Sequence of chain 1.C:
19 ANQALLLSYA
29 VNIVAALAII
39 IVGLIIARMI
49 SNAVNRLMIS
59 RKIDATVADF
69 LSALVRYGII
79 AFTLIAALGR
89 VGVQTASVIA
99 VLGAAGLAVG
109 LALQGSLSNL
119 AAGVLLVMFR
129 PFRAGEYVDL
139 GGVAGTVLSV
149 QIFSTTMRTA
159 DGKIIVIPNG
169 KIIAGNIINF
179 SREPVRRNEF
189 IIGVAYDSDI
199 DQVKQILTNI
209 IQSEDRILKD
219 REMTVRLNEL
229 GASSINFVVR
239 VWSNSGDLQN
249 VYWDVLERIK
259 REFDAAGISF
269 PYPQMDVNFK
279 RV

Sequence of chain 1.D:
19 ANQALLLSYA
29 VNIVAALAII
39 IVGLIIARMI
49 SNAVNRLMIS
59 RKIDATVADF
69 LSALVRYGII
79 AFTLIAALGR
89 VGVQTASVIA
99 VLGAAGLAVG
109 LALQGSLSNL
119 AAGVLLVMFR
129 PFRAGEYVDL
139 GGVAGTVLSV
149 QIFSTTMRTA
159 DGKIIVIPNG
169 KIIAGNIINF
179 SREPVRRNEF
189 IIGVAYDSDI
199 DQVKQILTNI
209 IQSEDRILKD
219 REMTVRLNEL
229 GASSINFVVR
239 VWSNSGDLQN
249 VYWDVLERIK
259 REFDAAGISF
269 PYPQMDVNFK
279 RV

A small-molecule ligand and the protein it binds are described below.
Small molecule (SMILES): CCCCCCCCCCC(CCCCCCCCCC)(CO[C@@H]1O[C@H](CO)[C@@H](O[C@H]2O[C@H](CO)[C@@H](O)[C@H](O)[C@H]2O)[C@H](O)[C@H]1O)CO[C@@H]1O[C@H](CO)[C@@H](O[C@H]2O[C@H](CO)[C@@H](O)[C@H](O)[C@H]2O)[C@H](O)[C@H]1O

Binding-site contacts:
Ligand atom CCQ contacts residue ASN30 of chain 1.D at 4.5 Å.
Ligand atom CBB contacts residue ILE31 of chain 1.D at 4.3 Å (hydrophobic).
Ligand atom CCM contacts residue GLY90 of chain 1.D at 4.4 Å.
Ligand atom CAB contacts residue ILE44 of chain 1.C at 4.0 Å (hydrophobic).
Ligand atom CBA contacts residue PHE80 of chain 1.C at 4.2 Å (hydrophobic).
Ligand atom CCH contacts residue SER26 of chain 1.D at 4.2 Å.
Ligand atom CBJ contacts residue TYR27 of chain 1.D at 3.8 Å (hydrophobic).
Ligand atom CBA contacts residue THR81 of chain 1.C at 4.1 Å.
Ligand atom OAP contacts residue ASN30 of chain 1.D at 4.3 Å.
Ligand atom O2 contacts residue GLN92 of chain 1.D at 4.4 Å.
Ligand atom CBT contacts residue VAL89 of chain 1.D at 4.4 Å (hydrophobic).
Ligand atom CBE contacts residue ALA84 of chain 1.C at 3.6 Å (hydrophobic).
Ligand atom CBF contacts residue VAL89 of chain 1.D at 4.0 Å (hydrophobic).
Ligand atom O3 contacts residue GLY90 of chain 1.D at 4.1 Å.
Ligand atom CBL contacts residue TYR27 of chain 1.D at 4.4 Å (hydrophobic).
Ligand atom CAX contacts residue VAL89 of chain 1.D at 4.4 Å (hydrophobic).
Ligand atom CAZ contacts residue VAL89 of chain 1.D at 3.8 Å (hydrophobic).
Ligand atom CBT contacts residue GLY90 of chain 1.D at 3.8 Å.
Ligand atom CBG contacts residue VAL89 of chain 1.D at 3.9 Å (hydrophobic).
Ligand atom CBJ contacts residue VAL89 of chain 1.D at 4.4 Å (hydrophobic).
Ligand atom C2 contacts residue GLY90 of chain 1.D at 3.7 Å.
Ligand atom CBG contacts residue ALA84 of chain 1.C at 4.4 Å (hydrophobic).
Ligand atom OAN contacts residue ASN30 of chain 1.D at 3.3 Å (h-bond).
Ligand atom OAN contacts residue SER26 of chain 1.D at 3.8 Å.
Ligand atom OAN contacts residue TYR27 of chain 1.D at 3.7 Å.
Ligand atom CCH contacts residue ASN30 of chain 1.D at 3.2 Å.
Ligand atom O2 contacts residue GLY90 of chain 1.D at 4.0 Å.
Ligand atom CBQ contacts residue VAL89 of chain 1.D at 3.6 Å (hydrophobic).
Ligand atom CAW contacts residue VAL91 of chain 1.D at 4.1 Å (hydrophobic).
Ligand atom CAW contacts residue PHE80 of chain 1.C at 4.4 Å (hydrophobic).
Ligand atom CCL contacts residue ASN30 of chain 1.D at 3.8 Å.
Ligand atom C3 contacts residue GLY90 of chain 1.D at 4.4 Å.
Ligand atom O1 contacts residue GLY90 of chain 1.D at 4.3 Å.
Ligand atom CBD contacts residue ILE31 of chain 1.D at 3.8 Å (hydrophobic).
Ligand atom CAY contacts residue THR81 of chain 1.C at 4.0 Å.
Ligand atom CBQ contacts residue GLY90 of chain 1.D at 3.8 Å.
Ligand atom CBH contacts residue TYR27 of chain 1.D at 3.9 Å (hydrophobic).
Ligand atom CAA contacts residue ILE77 of chain 1.C at 4.1 Å (hydrophobic).
Ligand atom CBI contacts residue ALA84 of chain 1.C at 4.1 Å (hydrophobic).
Ligand atom CAY contacts residue PHE80 of chain 1.C at 4.2 Å (hydrophobic).